Binding-site contacts:
Ligand atom C24 contacts residue LEU20 of chain 1.A at 3.4 Å (hydrophobic).
Ligand atom C18 contacts residue PHE169 of chain 1.A at 3.7 Å (hydrophobic).
Ligand atom N2 contacts residue MHO157 of chain 1.A at 3.6 Å.
Ligand atom N1 contacts residue MET97 of chain 1.A at 3.2 Å (h-bond).
Ligand atom C1 contacts residue LEU20 of chain 1.A at 3.7 Å (hydrophobic).
Ligand atom C8 contacts residue LYS48 of chain 1.A at 3.5 Å.
Ligand atom C9 contacts residue ASP168 of chain 1.A at 3.7 Å.
Ligand atom N5 contacts residue ALA46 of chain 1.A at 3.6 Å.
Ligand atom C21 contacts residue LYS48 of chain 1.A at 3.8 Å.
Ligand atom C17 contacts residue PHE169 of chain 1.A at 3.6 Å (hydrophobic).
Ligand atom C2 contacts residue LEU20 of chain 1.A at 3.7 Å (hydrophobic).
Ligand atom C15 contacts residue MET94 of chain 1.A at 3.7 Å (hydrophobic).
Ligand atom C26 contacts residue GLN22 of chain 1.A at 3.1 Å.
Ligand atom C11 contacts residue ASP168 of chain 1.A at 3.6 Å.
Ligand atom C28 contacts residue ASP101 of chain 1.A at 3.6 Å.
Ligand atom C17 contacts residue ASP168 of chain 1.A at 3.8 Å.
Ligand atom C14 contacts residue MET69 of chain 1.A at 3.6 Å (hydrophobic).
Ligand atom C12 contacts residue LYS48 of chain 1.A at 3.5 Å.
Ligand atom C19 contacts residue PHE25 of chain 1.A at 3.6 Å (hydrophobic).
Ligand atom C9 contacts residue MET94 of chain 1.A at 3.7 Å (hydrophobic).
Ligand atom N4 contacts residue ASP168 of chain 1.A at 3.7 Å.
Ligand atom C13 contacts residue ASP168 of chain 1.A at 3.7 Å.
Ligand atom C11 contacts residue MET94 of chain 1.A at 3.7 Å (hydrophobic).
Ligand atom N1 contacts residue ALA46 of chain 1.A at 3.3 Å.
Ligand atom C14 contacts residue PHE169 of chain 1.A at 3.7 Å (hydrophobic).
Ligand atom N5 contacts residue GLU95 of chain 1.A at 2.9 Å (salt-bridge).
Ligand atom C13 contacts residue LYS48 of chain 1.A at 3.7 Å.
Ligand atom C15 contacts residue ASP168 of chain 1.A at 3.8 Å.
Ligand atom C3 contacts residue ALA46 of chain 1.A at 3.4 Å (hydrophobic).
Ligand atom C4 contacts residue MHO157 of chain 1.A at 3.7 Å.
Ligand atom C9 contacts residue GLY167 of chain 1.A at 3.6 Å.
Ligand atom C1 contacts residue MET97 of chain 1.A at 3.5 Å (hydrophobic).
Ligand atom C2 contacts residue MHO157 of chain 1.A at 3.6 Å.
Ligand atom C19 contacts residue PHE62 of chain 1.A at 3.7 Å (hydrophobic).
Ligand atom C27 contacts residue GLN22 of chain 1.A at 3.2 Å.
Ligand atom N5 contacts residue VAL78 of chain 1.A at 3.6 Å.
Ligand atom C20 contacts residue PHE62 of chain 1.A at 3.5 Å (hydrophobic).
Ligand atom C23 contacts residue GLY21 of chain 1.A at 3.7 Å.
Ligand atom C29 contacts residue ASP101 of chain 1.A at 3.5 Å.
Ligand atom N4 contacts residue LYS48 of chain 1.A at 2.8 Å (salt-bridge).

Sequence of chain 1.A:
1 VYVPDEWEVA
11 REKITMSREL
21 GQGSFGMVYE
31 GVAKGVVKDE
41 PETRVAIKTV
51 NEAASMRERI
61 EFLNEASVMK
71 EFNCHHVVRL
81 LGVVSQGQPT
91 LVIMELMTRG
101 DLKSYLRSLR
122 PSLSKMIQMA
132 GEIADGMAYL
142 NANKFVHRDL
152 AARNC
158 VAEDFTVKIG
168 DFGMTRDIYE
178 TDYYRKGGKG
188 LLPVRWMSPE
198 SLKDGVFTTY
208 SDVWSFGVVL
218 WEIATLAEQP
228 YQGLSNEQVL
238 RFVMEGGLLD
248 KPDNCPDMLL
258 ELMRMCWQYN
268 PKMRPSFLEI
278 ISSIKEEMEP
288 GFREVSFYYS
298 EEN

The small molecule below binds the protein below.
Small molecule (SMILES): CN1CCN(C2CC(c3nc(-c4ccc5ccc(-c6ccccc6)nc5c4)c4c(N)nccn34)C2)CC1